The small molecule below binds the protein below.
Small molecule (SMILES): CC[C@H](C)[C@H](NC(=O)[C@@H](NC(=O)[C@H](CC(C)C)NC(=O)[C@@H](N)CCCCN)C(C)C)C(=O)N[C@@H](CC(N)=O)C(=O)N[C@@H](CCCCN)C(=O)N[C@@H](CC(=O)O)C(=O)N[C@@H](CCSC)C(=O)N[C@@H](CCCN=C(N)N)C(=O)N[C@H](C(=O)N[C@@H](CC(=O)O)C(=O)N[C@@H](CC(C)C)C(=O)N[C@@H](Cc1ccccc1)C(=O)N[C@@H](CO)C(=O)N1CCC[C@H]1C(=O)N1CCC[C@H]1C(=O)N[C@H](C=O)CC(N)=O)[C@@H](C)O

Sequence of chain 8.E:
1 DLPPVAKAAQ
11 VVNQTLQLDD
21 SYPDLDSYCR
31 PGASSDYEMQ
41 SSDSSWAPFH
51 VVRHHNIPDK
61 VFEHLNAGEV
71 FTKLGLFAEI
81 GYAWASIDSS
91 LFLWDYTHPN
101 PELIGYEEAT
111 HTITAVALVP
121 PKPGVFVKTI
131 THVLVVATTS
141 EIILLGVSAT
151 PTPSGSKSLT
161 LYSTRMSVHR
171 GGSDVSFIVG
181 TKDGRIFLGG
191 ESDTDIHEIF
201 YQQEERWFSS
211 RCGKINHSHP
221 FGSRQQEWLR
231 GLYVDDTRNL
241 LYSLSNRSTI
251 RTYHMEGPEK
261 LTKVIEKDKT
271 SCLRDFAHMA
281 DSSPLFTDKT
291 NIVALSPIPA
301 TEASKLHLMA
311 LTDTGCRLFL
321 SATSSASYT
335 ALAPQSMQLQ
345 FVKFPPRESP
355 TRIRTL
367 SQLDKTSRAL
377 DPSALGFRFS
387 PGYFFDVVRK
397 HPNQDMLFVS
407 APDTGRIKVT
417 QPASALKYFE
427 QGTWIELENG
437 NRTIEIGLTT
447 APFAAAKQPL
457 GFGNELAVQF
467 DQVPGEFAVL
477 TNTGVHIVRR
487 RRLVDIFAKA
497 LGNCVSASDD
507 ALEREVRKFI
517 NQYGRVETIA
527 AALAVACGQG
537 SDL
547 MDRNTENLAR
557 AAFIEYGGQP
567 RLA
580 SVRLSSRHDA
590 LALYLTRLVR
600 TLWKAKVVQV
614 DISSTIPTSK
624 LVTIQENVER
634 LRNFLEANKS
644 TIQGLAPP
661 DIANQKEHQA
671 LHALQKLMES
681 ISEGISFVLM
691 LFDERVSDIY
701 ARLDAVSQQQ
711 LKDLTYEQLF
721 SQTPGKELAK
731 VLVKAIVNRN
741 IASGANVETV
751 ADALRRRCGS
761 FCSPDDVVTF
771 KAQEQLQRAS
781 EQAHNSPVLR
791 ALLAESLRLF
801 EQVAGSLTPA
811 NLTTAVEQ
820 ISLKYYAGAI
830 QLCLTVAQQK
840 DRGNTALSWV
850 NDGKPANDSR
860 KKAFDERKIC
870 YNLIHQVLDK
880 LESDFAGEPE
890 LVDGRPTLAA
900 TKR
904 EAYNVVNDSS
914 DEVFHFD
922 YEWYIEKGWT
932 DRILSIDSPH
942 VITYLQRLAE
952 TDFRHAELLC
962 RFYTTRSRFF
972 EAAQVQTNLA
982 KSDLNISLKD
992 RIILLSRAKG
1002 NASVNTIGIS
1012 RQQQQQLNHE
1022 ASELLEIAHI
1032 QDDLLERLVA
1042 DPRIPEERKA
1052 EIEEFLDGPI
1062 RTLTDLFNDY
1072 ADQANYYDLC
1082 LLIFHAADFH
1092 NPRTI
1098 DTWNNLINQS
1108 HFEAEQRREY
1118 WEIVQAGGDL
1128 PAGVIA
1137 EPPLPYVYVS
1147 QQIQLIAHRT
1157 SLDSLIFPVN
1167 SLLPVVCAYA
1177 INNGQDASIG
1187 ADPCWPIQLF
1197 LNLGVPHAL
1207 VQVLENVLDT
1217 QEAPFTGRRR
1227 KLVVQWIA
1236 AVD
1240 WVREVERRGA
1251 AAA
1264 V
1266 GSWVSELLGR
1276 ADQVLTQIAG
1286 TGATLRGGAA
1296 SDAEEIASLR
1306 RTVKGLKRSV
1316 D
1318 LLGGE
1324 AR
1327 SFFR

Binding-site contacts:
Ligand atom CD contacts residue ASN1069 of chain 8.E at 3.7 Å.
Ligand atom CD1 contacts residue ILE1053 of chain 8.E at 3.6 Å (hydrophobic).
Ligand atom NH1 contacts residue GLN1074 of chain 8.E at 3.8 Å.
Ligand atom CA contacts residue ASN1069 of chain 8.E at 3.4 Å.
Ligand atom N contacts residue ASN1069 of chain 8.E at 3.0 Å (h-bond).
Ligand atom NH1 contacts residue ASP1073 of chain 8.E at 3.4 Å (salt-bridge).
Ligand atom N contacts residue THR1065 of chain 8.E at 2.3 Å (h-bond).
Ligand atom CD1 contacts residue LEU1064 of chain 8.E at 3.4 Å (hydrophobic).
Ligand atom CD1 contacts residue PHE1068 of chain 8.E at 3.5 Å (hydrophobic).
Ligand atom CE2 contacts residue GLN1074 of chain 8.E at 3.2 Å.
Ligand atom O contacts residue ARG1049 of chain 8.E at 3.0 Å.
Ligand atom O contacts residue THR1065 of chain 8.E at 3.5 Å (h-bond).
Ligand atom NE contacts residue GLN1074 of chain 8.E at 3.6 Å (h-bond).
Ligand atom CG contacts residue THR1065 of chain 8.E at 3.6 Å.
Ligand atom CZ contacts residue GLN1074 of chain 8.E at 3.4 Å.
Ligand atom C contacts residue THR1065 of chain 8.E at 3.7 Å.
Ligand atom CG contacts residue LYS431 of chain 8.HD at 3.6 Å.
Ligand atom CB contacts residue THR1065 of chain 8.E at 3.6 Å.
Ligand atom C contacts residue THR1065 of chain 8.E at 2.9 Å.
Ligand atom CZ contacts residue ASP1073 of chain 8.E at 3.6 Å.
Ligand atom NZ contacts residue ASP1073 of chain 8.E at 3.3 Å (salt-bridge).
Ligand atom CD2 contacts residue ALA1075 of chain 8.E at 3.6 Å (hydrophobic).
Ligand atom NH1 contacts residue ASN1069 of chain 8.E at 2.6 Å (h-bond).
Ligand atom O contacts residue ASN1069 of chain 8.E at 3.0 Å (h-bond).
Ligand atom CA contacts residue THR1065 of chain 8.E at 2.7 Å.
Ligand atom O contacts residue THR1065 of chain 8.E at 2.7 Å.
Ligand atom CD contacts residue GLN1074 of chain 8.E at 2.8 Å.
Ligand atom CG2 contacts residue PHE1068 of chain 8.E at 3.6 Å (hydrophobic).
Ligand atom OD1 contacts residue LYS431 of chain 8.HD at 2.6 Å (salt-bridge).
Ligand atom CB contacts residue GLN1074 of chain 8.E at 3.3 Å.
Ligand atom CG contacts residue GLN1074 of chain 8.E at 3.5 Å.
Ligand atom CG1 contacts residue PHE1068 of chain 8.E at 3.6 Å (hydrophobic).
Ligand atom CB contacts residue GLN1074 of chain 8.E at 3.7 Å.
Ligand atom CA contacts residue THR1065 of chain 8.E at 3.4 Å.
Ligand atom CG2 contacts residue ASN1069 of chain 8.E at 3.3 Å.
Ligand atom NH2 contacts residue ASP1073 of chain 8.E at 3.0 Å (salt-bridge).
Ligand atom CD1 contacts residue ARG1049 of chain 8.E at 3.0 Å.
Ligand atom CD2 contacts residue GLN1074 of chain 8.E at 3.2 Å.
Ligand atom C contacts residue ASN1069 of chain 8.E at 3.7 Å.
Ligand atom CD1 contacts residue THR1065 of chain 8.E at 2.6 Å.

Sequence of chain 8.HD:
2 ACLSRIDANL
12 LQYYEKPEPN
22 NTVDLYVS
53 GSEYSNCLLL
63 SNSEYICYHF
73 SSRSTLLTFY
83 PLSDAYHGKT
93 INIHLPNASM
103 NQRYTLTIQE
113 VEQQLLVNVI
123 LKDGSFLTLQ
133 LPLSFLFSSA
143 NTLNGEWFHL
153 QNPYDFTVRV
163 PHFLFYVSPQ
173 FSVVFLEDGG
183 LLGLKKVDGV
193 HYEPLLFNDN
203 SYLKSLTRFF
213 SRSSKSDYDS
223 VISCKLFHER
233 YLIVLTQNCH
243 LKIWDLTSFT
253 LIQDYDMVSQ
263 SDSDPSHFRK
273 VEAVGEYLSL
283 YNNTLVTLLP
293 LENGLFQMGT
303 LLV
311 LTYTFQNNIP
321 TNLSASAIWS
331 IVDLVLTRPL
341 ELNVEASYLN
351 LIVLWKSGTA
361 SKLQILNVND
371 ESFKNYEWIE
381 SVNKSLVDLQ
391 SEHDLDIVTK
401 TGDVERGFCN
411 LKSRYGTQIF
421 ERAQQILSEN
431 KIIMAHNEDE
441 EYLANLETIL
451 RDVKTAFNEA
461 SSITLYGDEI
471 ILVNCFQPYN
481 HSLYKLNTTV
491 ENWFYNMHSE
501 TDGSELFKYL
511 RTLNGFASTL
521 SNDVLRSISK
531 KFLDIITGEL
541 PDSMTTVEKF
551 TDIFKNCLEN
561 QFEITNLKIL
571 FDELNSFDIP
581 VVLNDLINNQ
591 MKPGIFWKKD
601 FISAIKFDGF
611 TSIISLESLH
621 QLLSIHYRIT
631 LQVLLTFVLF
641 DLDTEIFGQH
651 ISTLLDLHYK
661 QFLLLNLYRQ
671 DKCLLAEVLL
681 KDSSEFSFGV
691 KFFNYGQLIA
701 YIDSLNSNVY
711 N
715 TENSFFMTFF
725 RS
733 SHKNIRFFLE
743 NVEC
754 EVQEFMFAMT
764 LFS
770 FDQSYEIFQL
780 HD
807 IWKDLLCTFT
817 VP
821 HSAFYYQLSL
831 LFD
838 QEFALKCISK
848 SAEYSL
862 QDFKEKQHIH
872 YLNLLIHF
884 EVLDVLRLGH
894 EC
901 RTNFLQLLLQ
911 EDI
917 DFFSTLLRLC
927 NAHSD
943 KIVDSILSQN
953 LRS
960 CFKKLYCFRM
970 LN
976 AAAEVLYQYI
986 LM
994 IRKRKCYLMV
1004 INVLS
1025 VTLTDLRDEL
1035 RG